Binding-site contacts:
Ligand atom C1 contacts residue ASN204 of chain 1.A at 1.4 Å.
Ligand atom C6 contacts residue LYS207 of chain 1.A at 4.2 Å.
Ligand atom C5 contacts residue THR206 of chain 1.A at 4.1 Å.
Ligand atom O7 contacts residue ASN204 of chain 1.A at 3.8 Å.
Ligand atom O5 contacts residue ASN204 of chain 1.A at 2.4 Å (h-bond).
Ligand atom C5 contacts residue ASN204 of chain 1.A at 3.7 Å.
Ligand atom C6 contacts residue THR206 of chain 1.A at 3.6 Å.
Ligand atom C4 contacts residue ASN204 of chain 1.A at 4.2 Å.
Ligand atom C1 contacts residue LYS207 of chain 1.A at 4.4 Å.
Ligand atom C3 contacts residue ASN204 of chain 1.A at 3.8 Å.
Ligand atom O5 contacts residue LYS207 of chain 1.A at 3.5 Å.
Ligand atom O6 contacts residue LYS207 of chain 1.A at 3.2 Å.
Ligand atom C7 contacts residue ASN204 of chain 1.A at 3.6 Å.
Ligand atom N2 contacts residue ASN204 of chain 1.A at 2.9 Å (h-bond).
Ligand atom C2 contacts residue ASN204 of chain 1.A at 2.4 Å.
Ligand atom O6 contacts residue LYS210 of chain 1.A at 3.7 Å.
Ligand atom O5 contacts residue THR206 of chain 1.A at 4.0 Å.
Ligand atom C5 contacts residue LYS207 of chain 1.A at 4.5 Å.

A small-molecule ligand and the protein it binds are described below.
Small molecule (SMILES): CC(=O)N[C@@H]1[C@@H](O)[C@H](O)[C@@H](CO)O[C@H]1O

Sequence of chain 1.A:
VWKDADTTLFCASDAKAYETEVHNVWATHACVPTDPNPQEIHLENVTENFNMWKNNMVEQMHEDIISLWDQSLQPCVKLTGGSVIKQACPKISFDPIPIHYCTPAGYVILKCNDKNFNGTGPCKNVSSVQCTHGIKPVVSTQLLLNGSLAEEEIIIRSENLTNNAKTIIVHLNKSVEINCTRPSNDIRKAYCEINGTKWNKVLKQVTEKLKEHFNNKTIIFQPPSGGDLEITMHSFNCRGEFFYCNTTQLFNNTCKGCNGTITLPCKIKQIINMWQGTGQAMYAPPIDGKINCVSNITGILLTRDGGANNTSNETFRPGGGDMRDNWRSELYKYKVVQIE